The small molecule below binds the protein below.
Small molecule (SMILES): CSCC[C@H](N)C(=O)O

Sequence of chain 1.A:
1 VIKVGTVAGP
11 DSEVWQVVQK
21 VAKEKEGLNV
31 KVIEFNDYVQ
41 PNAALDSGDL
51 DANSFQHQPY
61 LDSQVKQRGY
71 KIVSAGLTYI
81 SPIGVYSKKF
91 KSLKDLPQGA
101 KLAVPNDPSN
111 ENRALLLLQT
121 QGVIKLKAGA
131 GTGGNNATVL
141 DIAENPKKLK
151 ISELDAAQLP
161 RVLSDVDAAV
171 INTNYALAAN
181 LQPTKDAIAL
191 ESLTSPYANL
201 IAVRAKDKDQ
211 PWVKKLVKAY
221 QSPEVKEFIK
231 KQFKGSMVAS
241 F

Binding-site contacts:
Ligand atom SD contacts residue PHE55 of chain 1.A at 4.3 Å.
Ligand atom N contacts residue ASN174 of chain 1.A at 3.5 Å (h-bond).
Ligand atom N contacts residue TYR79 of chain 1.A at 3.5 Å (h-bond).
Ligand atom CB contacts residue PHE55 of chain 1.A at 3.3 Å (hydrophobic).
Ligand atom CA contacts residue TYR38 of chain 1.A at 3.6 Å (hydrophobic).
Ligand atom CG contacts residue ASN110 of chain 1.A at 3.8 Å.
Ligand atom SD contacts residue ASN110 of chain 1.A at 3.5 Å (h-bond).
Ligand atom CB contacts residue ASN199 of chain 1.A at 3.6 Å.
Ligand atom CE contacts residue GLN56 of chain 1.A at 3.7 Å.
Ligand atom C contacts residue HIS57 of chain 1.A at 4.2 Å.
Ligand atom O contacts residue SER81 of chain 1.A at 3.2 Å (h-bond).
Ligand atom CE contacts residue TYR60 of chain 1.A at 3.6 Å (hydrophobic).
Ligand atom CA contacts residue ASN172 of chain 1.A at 4.2 Å.
Ligand atom CG contacts residue TYR38 of chain 1.A at 3.7 Å (hydrophobic).
Ligand atom CB contacts residue GLN56 of chain 1.A at 4.2 Å.
Ligand atom C contacts residue ASN172 of chain 1.A at 3.9 Å.
Ligand atom CA contacts residue ASN199 of chain 1.A at 3.7 Å.
Ligand atom CG contacts residue HIS57 of chain 1.A at 3.5 Å.
Ligand atom C contacts residue SER81 of chain 1.A at 3.8 Å.
Ligand atom O contacts residue TYR197 of chain 1.A at 4.2 Å.
Ligand atom C contacts residue ARG113 of chain 1.A at 3.6 Å.
Ligand atom CG contacts residue ASN172 of chain 1.A at 3.8 Å.
Ligand atom SD contacts residue HIS57 of chain 1.A at 3.4 Å (h-bond).
Ligand atom SD contacts residue GLN56 of chain 1.A at 3.8 Å.
Ligand atom OXT contacts residue ARG113 of chain 1.A at 2.8 Å (salt-bridge).
Ligand atom N contacts residue ASN199 of chain 1.A at 2.8 Å (h-bond).
Ligand atom CB contacts residue HIS57 of chain 1.A at 4.1 Å.
Ligand atom SD contacts residue TYR60 of chain 1.A at 3.5 Å.
Ligand atom OXT contacts residue SER81 of chain 1.A at 4.1 Å.
Ligand atom N contacts residue PHE55 of chain 1.A at 3.9 Å.
Ligand atom CE contacts residue TYR38 of chain 1.A at 3.5 Å (hydrophobic).
Ligand atom C contacts residue ASN199 of chain 1.A at 3.8 Å.
Ligand atom O contacts residue HIS57 of chain 1.A at 4.1 Å.
Ligand atom CB contacts residue TYR38 of chain 1.A at 3.9 Å (hydrophobic).
Ligand atom CA contacts residue PHE55 of chain 1.A at 4.2 Å (hydrophobic).
Ligand atom OXT contacts residue ASN172 of chain 1.A at 2.9 Å (h-bond).
Ligand atom O contacts residue ARG113 of chain 1.A at 3.8 Å.
Ligand atom CE contacts residue PHE55 of chain 1.A at 3.5 Å (hydrophobic).
Ligand atom O contacts residue ASN199 of chain 1.A at 2.8 Å (h-bond).
Ligand atom CA contacts residue ASN174 of chain 1.A at 3.5 Å.